Binding-site contacts:
Ligand atom O7 contacts residue HIS377 of chain 2.D at 4.0 Å.
Ligand atom C7 contacts residue ASN376 of chain 2.D at 3.5 Å.
Ligand atom N2 contacts residue ASN376 of chain 2.D at 2.8 Å (h-bond).
Ligand atom C4 contacts residue ASN376 of chain 2.D at 4.2 Å.
Ligand atom C3 contacts residue ASN376 of chain 2.D at 3.7 Å.
Ligand atom C1 contacts residue ASN376 of chain 2.D at 1.4 Å.
Ligand atom O7 contacts residue SER379 of chain 2.D at 4.2 Å.
Ligand atom N2 contacts residue ARG480 of chain 2.D at 3.4 Å (salt-bridge).
Ligand atom C8 contacts residue ARG480 of chain 2.D at 4.0 Å.
Ligand atom C8 contacts residue SER379 of chain 2.D at 4.4 Å.
Ligand atom C2 contacts residue ASN376 of chain 2.D at 2.4 Å.
Ligand atom O5 contacts residue ASN376 of chain 2.D at 2.4 Å (h-bond).
Ligand atom O7 contacts residue ASN376 of chain 2.D at 3.5 Å (h-bond).
Ligand atom O7 contacts residue ARG480 of chain 2.D at 2.5 Å (salt-bridge).
Ligand atom C7 contacts residue ARG480 of chain 2.D at 3.0 Å.
Ligand atom C5 contacts residue ASN376 of chain 2.D at 3.6 Å.

This small molecule binds to this protein.
Small molecule (SMILES): CC(=O)N[C@H]1[C@H](O[C@H]2[C@H](O)[C@@H](NC(C)=O)CO[C@@H]2CO)O[C@H](CO)[C@@H](O[C@@H]2O[C@H](CO)[C@@H](O)[C@H](O)[C@@H]2O)[C@@H]1O

Sequence of chain 2.D:
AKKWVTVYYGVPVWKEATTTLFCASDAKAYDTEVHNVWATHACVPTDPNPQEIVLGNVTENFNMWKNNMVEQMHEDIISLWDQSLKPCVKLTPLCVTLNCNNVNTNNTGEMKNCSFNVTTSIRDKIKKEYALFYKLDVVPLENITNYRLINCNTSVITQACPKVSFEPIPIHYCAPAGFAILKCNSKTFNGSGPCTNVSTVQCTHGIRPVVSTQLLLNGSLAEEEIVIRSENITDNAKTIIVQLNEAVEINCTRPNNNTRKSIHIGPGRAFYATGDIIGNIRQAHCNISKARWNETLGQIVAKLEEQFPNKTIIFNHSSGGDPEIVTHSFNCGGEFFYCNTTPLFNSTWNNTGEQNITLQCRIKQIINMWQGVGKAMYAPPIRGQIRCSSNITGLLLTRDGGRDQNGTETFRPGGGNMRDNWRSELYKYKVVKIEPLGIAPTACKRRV